Binding-site contacts:
Ligand atom CB contacts residue ASP243 of chain 1.C at 4.2 Å.
Ligand atom O contacts residue ASP243 of chain 1.C at 4.3 Å.
Ligand atom O contacts residue ARG35 of chain 1.C at 3.3 Å (salt-bridge).
Ligand atom C contacts residue ASP243 of chain 1.C at 3.5 Å.
Ligand atom CG2 contacts residue PRO43 of chain 1.C at 4.3 Å (hydrophobic).
Ligand atom CB contacts residue ASP243 of chain 1.C at 3.9 Å.
Ligand atom O contacts residue PRO43 of chain 1.C at 3.7 Å.
Ligand atom O contacts residue ILE25 of chain 1.C at 3.8 Å.
Ligand atom C contacts residue PRO43 of chain 1.C at 4.5 Å (hydrophobic).
Ligand atom O contacts residue ARG29 of chain 1.C at 3.0 Å (salt-bridge).
Ligand atom CG2 contacts residue ARG36 of chain 1.C at 3.8 Å.
Ligand atom O contacts residue ARG36 of chain 1.C at 2.9 Å (salt-bridge).
Ligand atom OG contacts residue ARG35 of chain 1.C at 4.2 Å.
Ligand atom N contacts residue ASP243 of chain 1.C at 3.3 Å (salt-bridge).
Ligand atom O contacts residue ARG29 of chain 1.C at 4.2 Å.
Ligand atom CA contacts residue ARG29 of chain 1.C at 4.2 Å.
Ligand atom N contacts residue ASP243 of chain 1.C at 3.8 Å.
Ligand atom O contacts residue ARG35 of chain 1.C at 2.9 Å (salt-bridge).
Ligand atom CB contacts residue ARG35 of chain 1.C at 3.4 Å.
Ligand atom C contacts residue ARG35 of chain 1.C at 3.7 Å.
Ligand atom CG1 contacts residue ARG35 of chain 1.C at 4.4 Å.
Ligand atom CB contacts residue ARG35 of chain 1.C at 3.8 Å.
Ligand atom CG2 contacts residue ARG35 of chain 1.C at 3.9 Å.
Ligand atom O contacts residue ASP243 of chain 1.C at 4.3 Å.
Ligand atom C contacts residue ASP243 of chain 1.C at 4.4 Å.
Ligand atom N contacts residue ARG35 of chain 1.C at 4.1 Å.
Ligand atom N contacts residue ARG35 of chain 1.C at 4.1 Å.
Ligand atom C contacts residue ARG29 of chain 1.C at 3.9 Å.
Ligand atom CA contacts residue ASP243 of chain 1.C at 3.3 Å.
Ligand atom OG contacts residue PHE244 of chain 1.C at 3.7 Å.
Ligand atom CD1 contacts residue ARG29 of chain 1.C at 3.6 Å.
Ligand atom C contacts residue ARG35 of chain 1.C at 3.5 Å.
Ligand atom CG1 contacts residue ASP243 of chain 1.C at 3.3 Å.
Ligand atom C contacts residue ARG36 of chain 1.C at 3.2 Å.
Ligand atom O contacts residue PHE37 of chain 1.C at 3.8 Å.
Ligand atom CD2 contacts residue ARG29 of chain 1.C at 3.8 Å.
Ligand atom N contacts residue ARG35 of chain 1.C at 4.4 Å.
Ligand atom CA contacts residue ARG35 of chain 1.C at 4.5 Å.
Ligand atom CG2 contacts residue GLU245 of chain 1.C at 3.4 Å.
Ligand atom CA contacts residue ASP243 of chain 1.C at 4.2 Å.

A small-molecule ligand and the protein it binds are described below.
Small molecule (SMILES): CC[C@H](C)[C@H](NC(=O)[C@H](CC(C)C)NC(=O)[C@H](CO)NC(=O)CNC(=O)[C@@H](NC(=O)[C@@H](N)[C@@H](C)O)C(C)C)C(=O)N[C@H](C=O)CCC(N)=O

Sequence of chain 1.C:
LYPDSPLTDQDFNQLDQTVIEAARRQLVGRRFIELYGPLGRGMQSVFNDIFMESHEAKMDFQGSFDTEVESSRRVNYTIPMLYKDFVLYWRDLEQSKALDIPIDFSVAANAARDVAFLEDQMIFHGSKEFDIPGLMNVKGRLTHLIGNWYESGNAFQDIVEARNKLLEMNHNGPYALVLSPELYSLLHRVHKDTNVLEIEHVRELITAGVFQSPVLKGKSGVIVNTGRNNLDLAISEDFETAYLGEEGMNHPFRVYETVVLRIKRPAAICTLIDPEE